Sequence of chain 1.D:
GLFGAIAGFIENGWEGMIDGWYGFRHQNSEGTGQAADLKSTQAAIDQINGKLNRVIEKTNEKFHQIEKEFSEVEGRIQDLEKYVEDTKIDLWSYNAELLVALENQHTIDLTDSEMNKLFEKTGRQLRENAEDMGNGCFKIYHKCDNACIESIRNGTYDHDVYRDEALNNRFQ

Binding-site contacts:
Ligand atom C2 contacts residue ASN154 of chain 1.D at 2.5 Å.
Ligand atom C4 contacts residue ASN154 of chain 1.D at 4.2 Å.
Ligand atom O5 contacts residue THR156 of chain 1.D at 4.4 Å.
Ligand atom C7 contacts residue THR156 of chain 1.D at 4.3 Å.
Ligand atom N2 contacts residue THR156 of chain 1.D at 4.1 Å.
Ligand atom C6 contacts residue GLU150 of chain 1.D at 3.5 Å.
Ligand atom N2 contacts residue ASN154 of chain 1.D at 2.9 Å (h-bond).
Ligand atom O5 contacts residue ASN154 of chain 1.D at 2.4 Å (h-bond).
Ligand atom O5 contacts residue GLU150 of chain 1.D at 3.1 Å.
Ligand atom C5 contacts residue GLU150 of chain 1.D at 4.0 Å.
Ligand atom C5 contacts residue ALA147 of chain 1.D at 4.5 Å (hydrophobic).
Ligand atom O6 contacts residue GLU150 of chain 1.D at 3.7 Å.
Ligand atom C8 contacts residue THR156 of chain 1.D at 4.1 Å.
Ligand atom C1 contacts residue ASN154 of chain 1.D at 1.4 Å.
Ligand atom O6 contacts residue ALA147 of chain 1.D at 4.3 Å.
Ligand atom C8 contacts residue ASN154 of chain 1.D at 4.3 Å.
Ligand atom C1 contacts residue GLU150 of chain 1.D at 4.2 Å.
Ligand atom C1 contacts residue THR156 of chain 1.D at 3.8 Å.
Ligand atom C6 contacts residue SER151 of chain 1.D at 4.3 Å.
Ligand atom O5 contacts residue SER151 of chain 1.D at 4.1 Å.
Ligand atom C7 contacts residue ASN154 of chain 1.D at 3.0 Å.
Ligand atom C6 contacts residue ALA147 of chain 1.D at 3.4 Å (hydrophobic).
Ligand atom C5 contacts residue ASN154 of chain 1.D at 3.7 Å.
Ligand atom O7 contacts residue ASN154 of chain 1.D at 2.7 Å (h-bond).
Ligand atom C3 contacts residue ASN154 of chain 1.D at 3.8 Å.

This protein binds this small molecule.
Small molecule (SMILES): CC(=O)N[C@@H]1[C@@H](O)[C@H](O)[C@@H](CO)O[C@H]1O